The small molecule below binds the protein below.
Small molecule (SMILES): Nc1ncnc2c1ncn2[C@H]1C[C@H](O)[C@@H](COP(=O)(O)O)O1

Sequence of chain 2.L:
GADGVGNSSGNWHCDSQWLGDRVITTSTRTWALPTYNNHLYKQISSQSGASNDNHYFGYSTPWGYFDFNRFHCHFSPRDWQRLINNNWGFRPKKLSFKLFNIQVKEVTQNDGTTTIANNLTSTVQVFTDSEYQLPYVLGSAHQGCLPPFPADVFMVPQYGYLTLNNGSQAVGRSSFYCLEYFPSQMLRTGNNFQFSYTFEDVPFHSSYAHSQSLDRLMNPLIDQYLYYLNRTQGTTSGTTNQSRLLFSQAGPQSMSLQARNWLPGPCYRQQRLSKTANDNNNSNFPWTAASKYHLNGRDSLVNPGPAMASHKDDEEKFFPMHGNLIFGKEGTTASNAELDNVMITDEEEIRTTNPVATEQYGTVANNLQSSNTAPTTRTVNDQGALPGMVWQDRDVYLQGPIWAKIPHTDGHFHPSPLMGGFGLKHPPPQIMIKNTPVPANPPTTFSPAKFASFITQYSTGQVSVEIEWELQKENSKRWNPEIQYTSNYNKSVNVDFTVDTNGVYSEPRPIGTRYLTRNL

Binding-site contacts:
Ligand atom N7 contacts residue ASP609 of chain 2.L at 4.1 Å.
Ligand atom C5 contacts residue SER632 of chain 2.L at 4.4 Å.
Ligand atom C2' contacts residue PRO419 of chain 2.L at 4.0 Å (hydrophobic).
Ligand atom O4' contacts residue PRO631 of chain 2.L at 4.1 Å.
Ligand atom N6 contacts residue GLY637 of chain 2.L at 4.0 Å.
Ligand atom N6 contacts residue VAL418 of chain 2.L at 3.8 Å.
Ligand atom C5 contacts residue PRO631 of chain 2.L at 4.1 Å (hydrophobic).
Ligand atom C8 contacts residue ASP609 of chain 2.L at 4.4 Å.
Ligand atom N6 contacts residue PRO633 of chain 2.L at 4.2 Å.
Ligand atom C2 contacts residue PRO419 of chain 2.L at 4.2 Å (hydrophobic).
Ligand atom C2 contacts residue GLY639 of chain 2.L at 3.9 Å.
Ligand atom O2P contacts residue PHE629 of chain 2.L at 3.4 Å (h-bond).
Ligand atom C1' contacts residue HIS630 of chain 2.L at 3.8 Å.
Ligand atom O5' contacts residue PRO631 of chain 2.L at 4.0 Å.
Ligand atom N6 contacts residue SER632 of chain 2.L at 4.0 Å.
Ligand atom C6 contacts residue VAL418 of chain 2.L at 4.0 Å (hydrophobic).
Ligand atom C4 contacts residue PRO419 of chain 2.L at 4.0 Å (hydrophobic).
Ligand atom N6 contacts residue PRO631 of chain 2.L at 3.8 Å.
Ligand atom N6 contacts residue GLY639 of chain 2.L at 2.9 Å (h-bond).
Ligand atom N1 contacts residue PRO419 of chain 2.L at 4.2 Å.
Ligand atom O2P contacts residue PRO631 of chain 2.L at 3.8 Å.
Ligand atom C6 contacts residue PRO631 of chain 2.L at 3.6 Å (hydrophobic).
Ligand atom C8 contacts residue HIS630 of chain 2.L at 3.1 Å.
Ligand atom N9 contacts residue HIS630 of chain 2.L at 3.8 Å.
Ligand atom O5' contacts residue PHE629 of chain 2.L at 3.9 Å.
Ligand atom N3 contacts residue PRO419 of chain 2.L at 4.2 Å.
Ligand atom N6 contacts residue PHE638 of chain 2.L at 3.8 Å.
Ligand atom N7 contacts residue SER632 of chain 2.L at 3.8 Å.
Ligand atom C6 contacts residue GLY639 of chain 2.L at 3.8 Å.
Ligand atom O2P contacts residue HIS628 of chain 2.L at 3.8 Å.
Ligand atom N9 contacts residue PRO419 of chain 2.L at 4.2 Å.
Ligand atom N1 contacts residue VAL418 of chain 2.L at 3.8 Å.
Ligand atom N1 contacts residue GLY639 of chain 2.L at 3.1 Å (h-bond).
Ligand atom C2 contacts residue PRO631 of chain 2.L at 4.3 Å (hydrophobic).
Ligand atom N7 contacts residue HIS630 of chain 2.L at 3.6 Å.
Ligand atom C6 contacts residue PRO419 of chain 2.L at 4.3 Å (hydrophobic).
Ligand atom C5 contacts residue PRO419 of chain 2.L at 4.2 Å (hydrophobic).
Ligand atom N1 contacts residue PRO631 of chain 2.L at 3.8 Å.
Ligand atom O4' contacts residue HIS630 of chain 2.L at 4.2 Å.
Ligand atom P contacts residue PHE629 of chain 2.L at 4.4 Å.